The protein below binds the small molecule below.
Small molecule (SMILES): CC(=O)N[C@H]1[C@H](O[C@H]2[C@H](O)[C@@H](NC(C)=O)CO[C@@H]2CO)O[C@H](CO)[C@@H](O)[C@@H]1O

Binding-site contacts:
Ligand atom N2 contacts residue ASN19 of chain 3.P at 4.0 Å.
Ligand atom C2 contacts residue ASN19 of chain 3.P at 3.6 Å.
Ligand atom C7 contacts residue TYR17 of chain 3.P at 4.3 Å (hydrophobic).
Ligand atom C8 contacts residue TYR17 of chain 3.P at 3.4 Å (hydrophobic).
Ligand atom C7 contacts residue ALA18 of chain 3.P at 4.4 Å (hydrophobic).
Ligand atom C8 contacts residue ALA18 of chain 3.P at 4.0 Å (hydrophobic).
Ligand atom O5 contacts residue ASN19 of chain 3.P at 2.9 Å (h-bond).
Ligand atom O7 contacts residue ALA18 of chain 3.P at 4.3 Å.
Ligand atom C3 contacts residue ASN19 of chain 3.P at 4.4 Å.
Ligand atom C1 contacts residue ASN19 of chain 3.P at 2.3 Å.
Ligand atom C5 contacts residue ASN19 of chain 3.P at 3.6 Å.

Sequence of chain 3.P:
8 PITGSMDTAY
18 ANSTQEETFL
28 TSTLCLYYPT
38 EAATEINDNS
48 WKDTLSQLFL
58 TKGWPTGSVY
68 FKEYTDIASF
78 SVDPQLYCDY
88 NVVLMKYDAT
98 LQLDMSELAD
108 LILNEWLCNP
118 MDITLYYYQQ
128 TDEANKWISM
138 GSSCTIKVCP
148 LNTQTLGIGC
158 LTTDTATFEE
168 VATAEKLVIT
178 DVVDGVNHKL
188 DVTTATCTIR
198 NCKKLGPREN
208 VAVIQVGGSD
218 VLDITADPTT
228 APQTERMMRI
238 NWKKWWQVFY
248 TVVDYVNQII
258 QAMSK